Binding-site contacts:
Ligand atom CL9 contacts residue MET39 of chain 2.A at 3.2 Å.
Ligand atom CL10 contacts residue ARG38 of chain 2.A at 3.1 Å.
Ligand atom C12 contacts residue ARG38 of chain 2.A at 3.8 Å.
Ligand atom C43 contacts residue THR41 of chain 2.A at 3.7 Å.
Ligand atom C40 contacts residue LEU72 of chain 2.A at 3.4 Å (hydrophobic).
Ligand atom O45 contacts residue LEU72 of chain 2.A at 3.4 Å (h-bond).
Ligand atom C15 contacts residue ARG38 of chain 2.A at 3.7 Å.
Ligand atom N5 contacts residue TYR45 of chain 2.A at 3.7 Å.
Ligand atom C18 contacts residue ARG38 of chain 2.A at 3.1 Å.
Ligand atom O44 contacts residue PRO34 of chain 2.A at 2.9 Å.
Ligand atom N3 contacts residue PHE42 of chain 2.A at 3.7 Å.
Ligand atom C20 contacts residue LEU72 of chain 2.A at 3.8 Å (hydrophobic).
Ligand atom C24 contacts residue GLU62 of chain 2.A at 3.8 Å.
Ligand atom N5 contacts residue LYS43 of chain 2.A at 3.6 Å (salt-bridge).
Ligand atom C12 contacts residue PRO34 of chain 2.A at 3.0 Å (hydrophobic).
Ligand atom N3 contacts residue LYS43 of chain 2.A at 3.4 Å (salt-bridge).
Ligand atom C33 contacts residue LEU72 of chain 2.A at 3.8 Å (hydrophobic).
Ligand atom C34 contacts residue ARG38 of chain 2.A at 3.5 Å.
Ligand atom C36 contacts residue LYS43 of chain 2.A at 3.7 Å.
Ligand atom CL9 contacts residue ALA69 of chain 2.A at 3.8 Å.
Ligand atom C18 contacts residue LYS35 of chain 2.A at 3.4 Å.
Ligand atom N1 contacts residue PRO34 of chain 2.A at 3.6 Å.
Ligand atom C42 contacts residue PRO34 of chain 2.A at 2.8 Å (hydrophobic).
Ligand atom C29 contacts residue PHE42 of chain 2.A at 3.6 Å (hydrophobic).
Ligand atom C37 contacts residue TYR45 of chain 2.A at 3.3 Å (hydrophobic).
Ligand atom N4 contacts residue GLU62 of chain 2.A at 3.5 Å (salt-bridge).
Ligand atom C11 contacts residue ARG38 of chain 2.A at 3.7 Å.
Ligand atom C26 contacts residue LYS43 of chain 2.A at 3.6 Å.
Ligand atom C16 contacts residue LYS35 of chain 2.A at 3.6 Å.
Ligand atom C42 contacts residue LYS35 of chain 2.A at 2.9 Å.
Ligand atom C40 contacts residue LYS35 of chain 2.A at 3.7 Å.
Ligand atom CL9 contacts residue ALA73 of chain 2.A at 3.6 Å.
Ligand atom C21 contacts residue THR41 of chain 2.A at 3.5 Å.
Ligand atom O45 contacts residue ALA73 of chain 2.A at 3.6 Å.
Ligand atom O44 contacts residue ARG38 of chain 2.A at 3.0 Å (salt-bridge).
Ligand atom N5 contacts residue GLU62 of chain 2.A at 3.2 Å (salt-bridge).
Ligand atom C16 contacts residue ARG38 of chain 2.A at 3.7 Å.
Ligand atom C12 contacts residue LYS35 of chain 2.A at 3.7 Å.
Ligand atom C18 contacts residue PRO34 of chain 2.A at 3.6 Å (hydrophobic).
Ligand atom CL10 contacts residue LEU72 of chain 2.A at 3.5 Å.

Sequence of chain 2.A:
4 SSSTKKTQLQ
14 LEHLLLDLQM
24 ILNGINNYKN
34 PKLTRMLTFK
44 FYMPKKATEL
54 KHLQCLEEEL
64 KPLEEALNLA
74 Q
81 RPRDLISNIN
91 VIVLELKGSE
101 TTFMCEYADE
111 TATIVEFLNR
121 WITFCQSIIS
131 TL

A protein and the small-molecule ligand that binds it are described below.
Small molecule (SMILES): CC(=O)Nc1ccc(COc2ccc(-c3cc(C4CCN(C(=O)CNC(=O)[C@@H](CC(C)C)NC(=N)N)CC4)n(C)n3)c(Cl)c2Cl)cc1